Binding-site contacts:
Ligand atom C6 contacts residue HIS142 of chain 1.C at 3.7 Å.
Ligand atom C3 contacts residue ASN188 of chain 1.C at 3.8 Å.
Ligand atom O5 contacts residue HIS142 of chain 1.C at 4.4 Å.
Ligand atom C5 contacts residue ASN188 of chain 1.C at 3.7 Å.
Ligand atom O6 contacts residue ILE145 of chain 1.C at 4.1 Å.
Ligand atom C4 contacts residue ASN188 of chain 1.C at 4.3 Å.
Ligand atom C1 contacts residue ASN188 of chain 1.C at 1.4 Å.
Ligand atom C2 contacts residue ASN188 of chain 1.C at 2.5 Å.
Ligand atom O5 contacts residue ASN188 of chain 1.C at 2.4 Å (h-bond).
Ligand atom O7 contacts residue ASN188 of chain 1.C at 3.1 Å (h-bond).
Ligand atom N2 contacts residue ASN188 of chain 1.C at 3.0 Å (h-bond).
Ligand atom C5 contacts residue HIS142 of chain 1.C at 3.9 Å.
Ligand atom C1 contacts residue ILE145 of chain 1.C at 4.0 Å (hydrophobic).
Ligand atom C7 contacts residue ASN188 of chain 1.C at 3.2 Å.
Ligand atom C8 contacts residue LYS186 of chain 1.C at 4.4 Å.
Ligand atom C8 contacts residue ASN188 of chain 1.C at 4.4 Å.
Ligand atom O5 contacts residue ILE145 of chain 1.C at 3.6 Å.

Sequence of chain 1.C:
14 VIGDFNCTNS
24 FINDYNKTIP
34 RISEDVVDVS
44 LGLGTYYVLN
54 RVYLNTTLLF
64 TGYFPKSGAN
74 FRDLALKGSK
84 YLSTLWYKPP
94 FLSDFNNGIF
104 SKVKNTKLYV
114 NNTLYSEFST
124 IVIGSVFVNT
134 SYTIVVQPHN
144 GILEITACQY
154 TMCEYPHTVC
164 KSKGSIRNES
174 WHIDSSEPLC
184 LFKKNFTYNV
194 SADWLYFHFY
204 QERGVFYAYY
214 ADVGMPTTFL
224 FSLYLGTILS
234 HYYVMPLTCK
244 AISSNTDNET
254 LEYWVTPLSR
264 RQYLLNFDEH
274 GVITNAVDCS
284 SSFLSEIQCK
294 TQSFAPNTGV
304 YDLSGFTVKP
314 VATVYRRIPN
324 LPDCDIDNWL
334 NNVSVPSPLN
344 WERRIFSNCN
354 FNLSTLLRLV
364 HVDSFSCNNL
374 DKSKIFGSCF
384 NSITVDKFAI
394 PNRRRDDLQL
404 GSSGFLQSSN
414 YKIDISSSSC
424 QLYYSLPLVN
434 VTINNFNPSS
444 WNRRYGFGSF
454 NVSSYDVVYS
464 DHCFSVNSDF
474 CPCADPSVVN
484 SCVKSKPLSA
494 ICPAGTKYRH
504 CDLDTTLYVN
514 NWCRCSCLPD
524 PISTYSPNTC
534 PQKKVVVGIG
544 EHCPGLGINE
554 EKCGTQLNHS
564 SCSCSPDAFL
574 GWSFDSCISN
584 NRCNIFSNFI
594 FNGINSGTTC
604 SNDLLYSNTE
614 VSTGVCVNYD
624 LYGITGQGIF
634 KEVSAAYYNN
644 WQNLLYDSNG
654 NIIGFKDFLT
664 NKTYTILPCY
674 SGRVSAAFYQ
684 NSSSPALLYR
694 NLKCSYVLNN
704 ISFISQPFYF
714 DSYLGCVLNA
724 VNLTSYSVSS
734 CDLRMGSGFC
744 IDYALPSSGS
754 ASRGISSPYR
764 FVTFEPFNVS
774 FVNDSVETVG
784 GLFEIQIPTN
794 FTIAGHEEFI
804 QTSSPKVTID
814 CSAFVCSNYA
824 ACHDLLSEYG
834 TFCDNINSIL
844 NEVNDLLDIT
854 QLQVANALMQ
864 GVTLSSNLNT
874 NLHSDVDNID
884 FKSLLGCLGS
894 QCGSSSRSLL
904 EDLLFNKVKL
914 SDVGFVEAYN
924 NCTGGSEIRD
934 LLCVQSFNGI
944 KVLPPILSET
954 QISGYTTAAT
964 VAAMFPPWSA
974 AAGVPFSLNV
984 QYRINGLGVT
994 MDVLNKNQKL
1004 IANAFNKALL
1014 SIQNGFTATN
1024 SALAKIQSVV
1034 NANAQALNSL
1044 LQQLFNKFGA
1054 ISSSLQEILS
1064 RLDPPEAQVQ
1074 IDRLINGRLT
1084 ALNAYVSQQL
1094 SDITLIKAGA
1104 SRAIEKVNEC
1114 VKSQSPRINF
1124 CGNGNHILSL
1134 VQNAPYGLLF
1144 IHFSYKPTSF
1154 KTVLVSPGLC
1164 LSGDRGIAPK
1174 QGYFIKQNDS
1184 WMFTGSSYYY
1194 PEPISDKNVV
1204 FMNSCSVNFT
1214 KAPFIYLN

This protein binds this small molecule.
Small molecule (SMILES): CC(=O)N[C@H]1[C@H](O[C@H]2[C@H](O)[C@@H](NC(C)=O)CO[C@@H]2CO)O[C@H](CO)[C@@H](O)[C@@H]1O